A small-molecule ligand and the protein it binds are described below.
Small molecule (SMILES): CC(=O)N[C@H]1[C@H](O[C@H]2[C@H](O)[C@@H](NC(C)=O)CO[C@@H]2CO)O[C@H](CO)[C@@H](O[C@@H]2O[C@H](CO[C@H]3O[C@H](CO[C@H]4O[C@H](CO)[C@@H](O)[C@H](O)[C@@H]4O)[C@@H](O)[C@H](O)[C@@H]3O)[C@@H](O)[C@H](O[C@H]3O[C@H](CO)[C@@H](O)[C@H](O)[C@@H]3O)[C@@H]2O)[C@@H]1O

Binding-site contacts:
Ligand atom O3 contacts residue SER458 of chain 3.D at 2.9 Å (h-bond).
Ligand atom C3 contacts residue GLU69 of chain 3.D at 3.4 Å.
Ligand atom C4 contacts residue GLU69 of chain 3.D at 3.1 Å.
Ligand atom C7 contacts residue SER458 of chain 3.D at 3.5 Å.
Ligand atom O7 contacts residue SER458 of chain 3.D at 2.5 Å (h-bond).
Ligand atom N2 contacts residue ASN278 of chain 3.D at 2.8 Å (h-bond).
Ligand atom C5 contacts residue GLU69 of chain 3.D at 3.3 Å.
Ligand atom O7 contacts residue LEU277 of chain 3.D at 2.2 Å (h-bond).
Ligand atom O3 contacts residue SER457 of chain 3.D at 3.0 Å (h-bond).
Ligand atom C3 contacts residue ASN278 of chain 3.D at 3.8 Å.
Ligand atom C7 contacts residue ASN278 of chain 3.D at 3.1 Å.
Ligand atom C8 contacts residue LEU277 of chain 3.D at 2.9 Å (hydrophobic).
Ligand atom C6 contacts residue PRO228 of chain 3.D at 3.0 Å (hydrophobic).
Ligand atom O7 contacts residue ASN459 of chain 3.D at 2.7 Å (h-bond).
Ligand atom C8 contacts residue ASN459 of chain 3.D at 3.5 Å.
Ligand atom O3 contacts residue THR68 of chain 3.D at 3.1 Å.
Ligand atom C7 contacts residue LEU277 of chain 3.D at 2.8 Å (hydrophobic).
Ligand atom C3 contacts residue SER457 of chain 3.D at 3.5 Å.
Ligand atom C5 contacts residue SER457 of chain 3.D at 3.6 Å.
Ligand atom O5 contacts residue PRO228 of chain 3.D at 3.5 Å (h-bond).
Ligand atom C6 contacts residue SER457 of chain 3.D at 3.5 Å.
Ligand atom O7 contacts residue CYS456 of chain 3.D at 2.8 Å (h-bond).
Ligand atom C7 contacts residue ASN459 of chain 3.D at 3.4 Å.
Ligand atom O6 contacts residue GLU69 of chain 3.D at 3.3 Å (salt-bridge).
Ligand atom C2 contacts residue GLU69 of chain 3.D at 3.5 Å.
Ligand atom C2 contacts residue ASN278 of chain 3.D at 2.4 Å.
Ligand atom C6 contacts residue ARG268 of chain 3.D at 3.4 Å.
Ligand atom O5 contacts residue ASN278 of chain 3.D at 2.6 Å (h-bond).
Ligand atom C3 contacts residue NAG1 of chain 3.T at 3.4 Å.
Ligand atom O6 contacts residue ARG268 of chain 3.D at 3.8 Å.
Ligand atom O3 contacts residue GLU69 of chain 3.D at 2.9 Å (salt-bridge).
Ligand atom C8 contacts residue ASN278 of chain 3.D at 3.2 Å.
Ligand atom O4 contacts residue GLU69 of chain 3.D at 2.4 Å (salt-bridge).
Ligand atom C5 contacts residue ARG268 of chain 3.D at 3.2 Å.
Ligand atom O5 contacts residue ARG268 of chain 3.D at 2.2 Å (salt-bridge).
Ligand atom N2 contacts residue GLU227 of chain 3.D at 3.5 Å.
Ligand atom C1 contacts residue ARG268 of chain 3.D at 2.7 Å.
Ligand atom C8 contacts residue NAG1 of chain 3.T at 3.2 Å.
Ligand atom C5 contacts residue PRO228 of chain 3.D at 3.7 Å (hydrophobic).
Ligand atom C1 contacts residue ASN278 of chain 3.D at 1.5 Å.

Sequence of chain 3.D:
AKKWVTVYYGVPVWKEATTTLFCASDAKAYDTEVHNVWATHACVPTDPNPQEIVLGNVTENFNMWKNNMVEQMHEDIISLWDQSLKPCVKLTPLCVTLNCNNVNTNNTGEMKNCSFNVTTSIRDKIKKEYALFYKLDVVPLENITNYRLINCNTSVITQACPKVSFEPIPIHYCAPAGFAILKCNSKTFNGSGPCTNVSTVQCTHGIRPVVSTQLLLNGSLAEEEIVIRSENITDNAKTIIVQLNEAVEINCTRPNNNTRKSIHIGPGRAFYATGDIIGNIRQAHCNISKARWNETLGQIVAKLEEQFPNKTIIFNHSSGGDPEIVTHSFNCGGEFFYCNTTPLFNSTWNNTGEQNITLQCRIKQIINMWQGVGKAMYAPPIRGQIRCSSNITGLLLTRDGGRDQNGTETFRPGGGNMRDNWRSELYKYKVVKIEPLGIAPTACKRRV